The small molecule below binds the protein below.
Small molecule (SMILES): Cc1ncc(COP(=O)(O)O)c(CNC(C)C(=O)O)c1O

Sequence of chain 1.A:
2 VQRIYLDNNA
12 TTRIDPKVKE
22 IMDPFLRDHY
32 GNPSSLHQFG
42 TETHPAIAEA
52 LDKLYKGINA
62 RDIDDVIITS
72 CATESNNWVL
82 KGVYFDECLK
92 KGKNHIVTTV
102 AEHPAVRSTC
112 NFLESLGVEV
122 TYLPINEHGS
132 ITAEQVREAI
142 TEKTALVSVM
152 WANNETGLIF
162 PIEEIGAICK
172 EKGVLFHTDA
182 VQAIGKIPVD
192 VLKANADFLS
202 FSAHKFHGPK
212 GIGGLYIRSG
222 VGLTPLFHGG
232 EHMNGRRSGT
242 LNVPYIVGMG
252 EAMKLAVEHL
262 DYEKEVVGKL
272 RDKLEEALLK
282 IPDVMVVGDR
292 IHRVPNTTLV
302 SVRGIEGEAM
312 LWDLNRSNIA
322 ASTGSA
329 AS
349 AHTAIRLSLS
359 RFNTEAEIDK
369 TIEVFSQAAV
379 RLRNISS

Sequence of chain 2.A:
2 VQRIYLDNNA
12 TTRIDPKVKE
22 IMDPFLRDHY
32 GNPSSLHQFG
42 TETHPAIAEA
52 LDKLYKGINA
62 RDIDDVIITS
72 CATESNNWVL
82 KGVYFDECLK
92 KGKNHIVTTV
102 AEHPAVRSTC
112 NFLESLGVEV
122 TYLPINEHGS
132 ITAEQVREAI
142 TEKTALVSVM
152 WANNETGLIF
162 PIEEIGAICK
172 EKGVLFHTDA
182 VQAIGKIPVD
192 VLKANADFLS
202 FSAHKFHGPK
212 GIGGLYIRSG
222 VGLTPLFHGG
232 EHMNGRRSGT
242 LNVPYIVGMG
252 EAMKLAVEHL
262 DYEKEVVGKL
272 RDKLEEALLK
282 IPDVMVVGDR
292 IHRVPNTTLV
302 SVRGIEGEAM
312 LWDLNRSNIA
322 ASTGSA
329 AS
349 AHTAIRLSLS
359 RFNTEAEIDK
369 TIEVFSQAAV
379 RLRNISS

Binding-site contacts:
Ligand atom N1 contacts residue ASP180 of chain 1.A at 3.0 Å (salt-bridge).
Ligand atom CA contacts residue ASN10 of chain 1.A at 3.4 Å.
Ligand atom C4 contacts residue LYS206 of chain 1.A at 3.4 Å.
Ligand atom OP2 contacts residue THR74 of chain 1.A at 2.3 Å (h-bond).
Ligand atom OP3 contacts residue ALA73 of chain 1.A at 3.6 Å.
Ligand atom C4 contacts residue HIS104 of chain 1.A at 3.3 Å.
Ligand atom OXT contacts residue ASN155 of chain 1.A at 2.7 Å (h-bond).
Ligand atom C2 contacts residue ASP180 of chain 1.A at 3.7 Å.
Ligand atom N contacts residue LYS206 of chain 1.A at 3.4 Å (salt-bridge).
Ligand atom OXT contacts residue ARG354 of chain 1.A at 3.4 Å (salt-bridge).
Ligand atom C6 contacts residue HIS104 of chain 1.A at 3.7 Å.
Ligand atom C4A contacts residue HIS104 of chain 1.A at 3.5 Å.
Ligand atom C5 contacts residue HIS104 of chain 1.A at 3.5 Å.
Ligand atom OP2 contacts residue GLY240 of chain 2.A at 3.8 Å.
Ligand atom C4A contacts residue LYS206 of chain 1.A at 3.0 Å.
Ligand atom C5A contacts residue HIS104 of chain 1.A at 3.7 Å.
Ligand atom C2A contacts residue ASP180 of chain 1.A at 3.4 Å.
Ligand atom OP3 contacts residue SER203 of chain 1.A at 2.5 Å (h-bond).
Ligand atom OP1 contacts residue THR241 of chain 2.A at 2.5 Å (h-bond).
Ligand atom O contacts residue ARG354 of chain 1.A at 3.0 Å (salt-bridge).
Ligand atom OXT contacts residue ASN10 of chain 1.A at 3.6 Å.
Ligand atom C2 contacts residue HIS104 of chain 1.A at 3.8 Å.
Ligand atom OP2 contacts residue ALA73 of chain 1.A at 3.5 Å (h-bond).
Ligand atom C contacts residue ARG354 of chain 1.A at 3.8 Å.
Ligand atom N1 contacts residue VAL182 of chain 1.A at 3.5 Å.
Ligand atom OP3 contacts residue CYS72 of chain 1.A at 3.2 Å.
Ligand atom OP3 contacts residue HIS205 of chain 1.A at 3.3 Å (h-bond).
Ligand atom OP2 contacts residue CYS72 of chain 1.A at 3.3 Å.
Ligand atom C2 contacts residue VAL182 of chain 1.A at 3.7 Å (hydrophobic).
Ligand atom P contacts residue SER203 of chain 1.A at 3.7 Å.
Ligand atom C3 contacts residue LYS206 of chain 1.A at 3.5 Å.
Ligand atom C3 contacts residue HIS104 of chain 1.A at 3.4 Å.
Ligand atom O3A contacts residue GLN183 of chain 1.A at 2.7 Å (h-bond).
Ligand atom OP1 contacts residue GLY240 of chain 2.A at 3.6 Å.
Ligand atom O3A contacts residue LYS206 of chain 1.A at 3.3 Å (salt-bridge).
Ligand atom N contacts residue ASN10 of chain 1.A at 3.7 Å.
Ligand atom P contacts residue THR74 of chain 1.A at 3.6 Å.
Ligand atom O3A contacts residue ASN155 of chain 1.A at 3.3 Å.
Ligand atom C contacts residue ASN10 of chain 1.A at 3.3 Å.
Ligand atom O contacts residue ASN10 of chain 1.A at 3.7 Å.